A protein and the small-molecule ligand that binds it are described below.
Small molecule (SMILES): CC(=O)N[C@H]1[C@H](O[C@H]2[C@H](O)[C@@H](NC(C)=O)CO[C@@H]2CO)O[C@H](CO)[C@@H](O)[C@@H]1O

Binding-site contacts:
Ligand atom C6 contacts residue SER151 of chain 3.B at 4.0 Å.
Ligand atom C1 contacts residue GLU147 of chain 3.B at 4.2 Å.
Ligand atom C5 contacts residue SER151 of chain 3.B at 4.1 Å.
Ligand atom C7 contacts residue ASN154 of chain 3.B at 3.4 Å.
Ligand atom C1 contacts residue ASN154 of chain 3.B at 1.4 Å.
Ligand atom C1 contacts residue GLU150 of chain 3.B at 3.8 Å.
Ligand atom N2 contacts residue GLU147 of chain 3.B at 2.7 Å (salt-bridge).
Ligand atom C3 contacts residue GLU147 of chain 3.B at 3.7 Å.
Ligand atom C3 contacts residue THR156 of chain 3.B at 4.3 Å.
Ligand atom C5 contacts residue ASN154 of chain 3.B at 3.7 Å.
Ligand atom C2 contacts residue GLU147 of chain 3.B at 3.6 Å.
Ligand atom O6 contacts residue SER151 of chain 3.B at 3.2 Å (h-bond).
Ligand atom O5 contacts residue ASN154 of chain 3.B at 2.4 Å (h-bond).
Ligand atom C6 contacts residue GLU147 of chain 3.B at 3.4 Å.
Ligand atom O5 contacts residue THR156 of chain 3.B at 4.1 Å.
Ligand atom C5 contacts residue GLU147 of chain 3.B at 4.5 Å.
Ligand atom O5 contacts residue GLU150 of chain 3.B at 3.2 Å.
Ligand atom C2 contacts residue THR156 of chain 3.B at 4.0 Å.
Ligand atom C7 contacts residue GLU147 of chain 3.B at 3.4 Å.
Ligand atom O6 contacts residue GLU147 of chain 3.B at 2.2 Å (salt-bridge).
Ligand atom N2 contacts residue ASN154 of chain 3.B at 2.9 Å (h-bond).
Ligand atom C3 contacts residue ASN154 of chain 3.B at 3.8 Å.
Ligand atom O6 contacts residue CYS148 of chain 3.B at 4.3 Å.
Ligand atom C8 contacts residue ASN154 of chain 3.B at 4.4 Å.
Ligand atom O6 contacts residue GLU150 of chain 3.B at 3.9 Å.
Ligand atom C4 contacts residue ASN154 of chain 3.B at 4.2 Å.
Ligand atom C1 contacts residue THR156 of chain 3.B at 3.3 Å.
Ligand atom C8 contacts residue GLU147 of chain 3.B at 3.3 Å.
Ligand atom C5 contacts residue THR156 of chain 3.B at 4.3 Å.
Ligand atom N2 contacts residue THR156 of chain 3.B at 4.0 Å.
Ligand atom O5 contacts residue SER151 of chain 3.B at 3.6 Å.
Ligand atom C1 contacts residue SER151 of chain 3.B at 4.1 Å.
Ligand atom C5 contacts residue GLU150 of chain 3.B at 4.1 Å.
Ligand atom O7 contacts residue ASN154 of chain 3.B at 3.6 Å (h-bond).
Ligand atom C6 contacts residue GLU150 of chain 3.B at 3.8 Å.
Ligand atom O3 contacts residue GLU147 of chain 3.B at 4.0 Å.
Ligand atom C2 contacts residue ASN154 of chain 3.B at 2.4 Å.

Sequence of chain 3.B:
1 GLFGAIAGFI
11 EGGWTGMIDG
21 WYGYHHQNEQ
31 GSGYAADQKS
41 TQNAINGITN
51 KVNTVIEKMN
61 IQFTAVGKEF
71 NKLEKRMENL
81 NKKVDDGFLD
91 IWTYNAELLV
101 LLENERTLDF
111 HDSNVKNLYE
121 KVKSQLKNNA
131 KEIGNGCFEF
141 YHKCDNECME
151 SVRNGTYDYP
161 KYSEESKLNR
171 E